Sequence of chain 1.A:
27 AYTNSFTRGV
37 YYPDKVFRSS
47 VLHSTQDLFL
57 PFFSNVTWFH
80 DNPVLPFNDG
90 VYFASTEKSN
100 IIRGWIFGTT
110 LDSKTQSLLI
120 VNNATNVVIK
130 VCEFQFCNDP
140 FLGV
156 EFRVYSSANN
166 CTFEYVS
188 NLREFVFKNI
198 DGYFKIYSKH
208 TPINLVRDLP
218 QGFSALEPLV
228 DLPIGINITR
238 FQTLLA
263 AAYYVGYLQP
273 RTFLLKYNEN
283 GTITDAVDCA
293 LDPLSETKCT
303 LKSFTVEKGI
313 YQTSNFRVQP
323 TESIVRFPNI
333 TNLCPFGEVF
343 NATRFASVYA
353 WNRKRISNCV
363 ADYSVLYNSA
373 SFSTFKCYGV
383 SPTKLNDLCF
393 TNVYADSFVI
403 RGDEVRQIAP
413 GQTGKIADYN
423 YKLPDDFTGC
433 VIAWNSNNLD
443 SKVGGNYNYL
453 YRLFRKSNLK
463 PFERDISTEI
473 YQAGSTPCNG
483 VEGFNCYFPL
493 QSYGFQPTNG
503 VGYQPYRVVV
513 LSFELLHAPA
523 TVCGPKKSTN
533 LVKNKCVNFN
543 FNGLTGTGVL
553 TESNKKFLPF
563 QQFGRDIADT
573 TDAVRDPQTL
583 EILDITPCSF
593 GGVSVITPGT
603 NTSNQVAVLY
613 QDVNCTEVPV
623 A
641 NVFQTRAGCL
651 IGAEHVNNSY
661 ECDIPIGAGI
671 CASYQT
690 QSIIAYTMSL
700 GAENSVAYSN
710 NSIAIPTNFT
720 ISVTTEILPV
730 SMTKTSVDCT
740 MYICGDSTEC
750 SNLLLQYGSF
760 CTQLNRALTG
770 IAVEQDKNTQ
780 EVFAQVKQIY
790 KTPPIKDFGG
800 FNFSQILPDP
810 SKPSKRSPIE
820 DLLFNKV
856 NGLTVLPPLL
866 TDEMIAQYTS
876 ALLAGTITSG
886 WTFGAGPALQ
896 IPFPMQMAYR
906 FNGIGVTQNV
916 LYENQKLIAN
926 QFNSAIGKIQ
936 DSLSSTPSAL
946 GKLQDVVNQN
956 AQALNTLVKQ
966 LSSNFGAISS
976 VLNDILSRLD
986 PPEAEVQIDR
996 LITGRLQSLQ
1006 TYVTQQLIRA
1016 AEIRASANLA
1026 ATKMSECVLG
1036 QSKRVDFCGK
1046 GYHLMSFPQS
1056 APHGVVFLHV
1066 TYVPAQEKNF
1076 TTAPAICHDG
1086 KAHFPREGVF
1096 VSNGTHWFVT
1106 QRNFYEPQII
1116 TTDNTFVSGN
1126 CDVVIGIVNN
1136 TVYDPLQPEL

Binding-site contacts:
Ligand atom C1 contacts residue ASN1074 of chain 1.A at 1.4 Å.
Ligand atom C5 contacts residue ALA706 of chain 1.A at 3.8 Å (hydrophobic).
Ligand atom C1 contacts residue GLN895 of chain 1.D at 4.3 Å.
Ligand atom C7 contacts residue LYS1073 of chain 1.A at 4.4 Å.
Ligand atom O6 contacts residue ALA706 of chain 1.A at 4.4 Å.
Ligand atom O7 contacts residue GLU1072 of chain 1.A at 3.4 Å (salt-bridge).
Ligand atom C4 contacts residue ASN1074 of chain 1.A at 4.2 Å.
Ligand atom O5 contacts residue ASN1074 of chain 1.A at 2.4 Å (h-bond).
Ligand atom C7 contacts residue ASN1074 of chain 1.A at 3.8 Å.
Ligand atom O7 contacts residue LYS1073 of chain 1.A at 4.0 Å.
Ligand atom C2 contacts residue ASN1074 of chain 1.A at 2.5 Å.
Ligand atom C8 contacts residue ASN1074 of chain 1.A at 4.2 Å.
Ligand atom C3 contacts residue ASN1074 of chain 1.A at 3.8 Å.
Ligand atom C6 contacts residue ASN1074 of chain 1.A at 4.2 Å.
Ligand atom C5 contacts residue ASN1074 of chain 1.A at 3.7 Å.
Ligand atom C6 contacts residue ALA706 of chain 1.A at 3.7 Å (hydrophobic).
Ligand atom O5 contacts residue GLN895 of chain 1.D at 4.5 Å.
Ligand atom N2 contacts residue ASN1074 of chain 1.A at 2.9 Å (h-bond).

This small molecule binds to this protein.
Small molecule (SMILES): CC(=O)N[C@@H]1[C@@H](O)[C@H](O)[C@@H](CO)O[C@H]1O

Sequence of chain 1.D:
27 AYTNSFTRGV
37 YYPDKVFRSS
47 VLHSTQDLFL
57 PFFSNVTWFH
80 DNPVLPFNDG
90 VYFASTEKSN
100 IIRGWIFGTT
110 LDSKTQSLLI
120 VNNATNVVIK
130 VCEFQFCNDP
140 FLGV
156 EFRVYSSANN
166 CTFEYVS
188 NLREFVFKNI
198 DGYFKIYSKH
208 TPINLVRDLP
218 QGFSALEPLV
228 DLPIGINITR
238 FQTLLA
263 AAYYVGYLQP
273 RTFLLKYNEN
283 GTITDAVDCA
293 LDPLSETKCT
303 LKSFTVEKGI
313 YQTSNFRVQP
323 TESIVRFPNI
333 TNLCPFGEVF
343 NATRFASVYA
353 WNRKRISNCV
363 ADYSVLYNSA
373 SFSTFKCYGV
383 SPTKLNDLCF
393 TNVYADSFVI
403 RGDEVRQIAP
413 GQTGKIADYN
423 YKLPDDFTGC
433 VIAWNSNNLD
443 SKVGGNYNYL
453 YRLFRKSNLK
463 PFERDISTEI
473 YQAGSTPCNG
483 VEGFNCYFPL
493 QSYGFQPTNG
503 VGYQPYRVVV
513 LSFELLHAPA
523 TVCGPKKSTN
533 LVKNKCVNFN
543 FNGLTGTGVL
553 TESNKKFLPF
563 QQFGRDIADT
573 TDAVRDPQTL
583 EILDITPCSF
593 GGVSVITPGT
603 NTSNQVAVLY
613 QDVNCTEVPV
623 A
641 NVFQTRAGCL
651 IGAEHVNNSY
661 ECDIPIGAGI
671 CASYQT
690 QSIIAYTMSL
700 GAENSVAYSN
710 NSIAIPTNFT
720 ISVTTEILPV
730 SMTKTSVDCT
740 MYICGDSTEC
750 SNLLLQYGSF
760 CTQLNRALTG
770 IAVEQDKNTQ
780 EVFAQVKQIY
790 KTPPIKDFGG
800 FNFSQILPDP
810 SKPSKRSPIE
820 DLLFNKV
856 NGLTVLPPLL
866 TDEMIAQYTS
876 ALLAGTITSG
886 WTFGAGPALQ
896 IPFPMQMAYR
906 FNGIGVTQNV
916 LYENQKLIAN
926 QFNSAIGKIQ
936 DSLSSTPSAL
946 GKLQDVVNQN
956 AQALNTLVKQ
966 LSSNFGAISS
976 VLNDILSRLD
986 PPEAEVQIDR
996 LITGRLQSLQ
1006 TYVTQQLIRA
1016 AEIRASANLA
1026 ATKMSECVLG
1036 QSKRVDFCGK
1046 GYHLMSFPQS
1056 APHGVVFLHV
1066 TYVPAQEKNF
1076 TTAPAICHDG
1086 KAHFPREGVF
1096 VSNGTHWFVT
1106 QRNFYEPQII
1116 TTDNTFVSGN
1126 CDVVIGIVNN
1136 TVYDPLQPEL